A protein and the small-molecule ligand that binds it are described below.
Small molecule (SMILES): CC(=O)N[C@@H]1[C@@H](O)[C@H](O)[C@@H](CO)O[C@H]1O

Binding-site contacts:
Ligand atom C1 contacts residue THR120 of chain 7.C at 4.3 Å.
Ligand atom O5 contacts residue THR120 of chain 7.C at 3.2 Å (h-bond).
Ligand atom N2 contacts residue TYR90 of chain 7.C at 4.3 Å.
Ligand atom O7 contacts residue ASN118 of chain 7.C at 4.0 Å.
Ligand atom C5 contacts residue THR89 of chain 7.C at 4.4 Å.
Ligand atom O5 contacts residue THR89 of chain 7.C at 4.2 Å.
Ligand atom C3 contacts residue ASN118 of chain 7.C at 3.8 Å.
Ligand atom C1 contacts residue THR89 of chain 7.C at 4.1 Å.
Ligand atom C6 contacts residue THR120 of chain 7.C at 3.4 Å.
Ligand atom C7 contacts residue SER66 of chain 7.C at 3.5 Å.
Ligand atom C8 contacts residue SER66 of chain 7.C at 4.0 Å.
Ligand atom C7 contacts residue ASN118 of chain 7.C at 3.5 Å.
Ligand atom C8 contacts residue ASN118 of chain 7.C at 4.2 Å.
Ligand atom N2 contacts residue ASN118 of chain 7.C at 2.9 Å (h-bond).
Ligand atom C5 contacts residue ASN118 of chain 7.C at 3.7 Å.
Ligand atom C4 contacts residue ASN118 of chain 7.C at 4.2 Å.
Ligand atom C1 contacts residue ASN118 of chain 7.C at 1.5 Å.
Ligand atom C7 contacts residue TYR90 of chain 7.C at 4.5 Å (hydrophobic).
Ligand atom C5 contacts residue THR120 of chain 7.C at 3.8 Å.
Ligand atom C6 contacts residue THR89 of chain 7.C at 4.4 Å.
Ligand atom C8 contacts residue TYR90 of chain 7.C at 3.5 Å (hydrophobic).
Ligand atom C2 contacts residue ASN118 of chain 7.C at 2.5 Å.
Ligand atom O6 contacts residue THR89 of chain 7.C at 4.0 Å.
Ligand atom C2 contacts residue SER66 of chain 7.C at 4.5 Å.
Ligand atom N2 contacts residue SER66 of chain 7.C at 4.3 Å.
Ligand atom O7 contacts residue SER66 of chain 7.C at 3.0 Å (h-bond).
Ligand atom O5 contacts residue ASN118 of chain 7.C at 2.4 Å (h-bond).
Ligand atom C4 contacts residue THR120 of chain 7.C at 4.4 Å.
Ligand atom C8 contacts residue ASP67 of chain 7.C at 3.9 Å.

Sequence of chain 7.C:
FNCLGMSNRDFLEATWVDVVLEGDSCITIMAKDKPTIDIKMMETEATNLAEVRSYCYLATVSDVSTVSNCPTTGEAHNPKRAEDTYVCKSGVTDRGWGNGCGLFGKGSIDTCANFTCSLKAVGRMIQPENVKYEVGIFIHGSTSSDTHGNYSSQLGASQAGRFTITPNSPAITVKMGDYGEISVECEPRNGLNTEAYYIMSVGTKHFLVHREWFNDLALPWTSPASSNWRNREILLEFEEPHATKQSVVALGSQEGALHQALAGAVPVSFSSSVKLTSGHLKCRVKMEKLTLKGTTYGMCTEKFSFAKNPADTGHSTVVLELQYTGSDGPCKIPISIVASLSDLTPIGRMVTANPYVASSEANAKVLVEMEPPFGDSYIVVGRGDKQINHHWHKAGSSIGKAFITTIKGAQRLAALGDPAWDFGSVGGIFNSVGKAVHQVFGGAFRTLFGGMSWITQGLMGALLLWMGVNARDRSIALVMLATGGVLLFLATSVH